Sequence of chain 1.B:
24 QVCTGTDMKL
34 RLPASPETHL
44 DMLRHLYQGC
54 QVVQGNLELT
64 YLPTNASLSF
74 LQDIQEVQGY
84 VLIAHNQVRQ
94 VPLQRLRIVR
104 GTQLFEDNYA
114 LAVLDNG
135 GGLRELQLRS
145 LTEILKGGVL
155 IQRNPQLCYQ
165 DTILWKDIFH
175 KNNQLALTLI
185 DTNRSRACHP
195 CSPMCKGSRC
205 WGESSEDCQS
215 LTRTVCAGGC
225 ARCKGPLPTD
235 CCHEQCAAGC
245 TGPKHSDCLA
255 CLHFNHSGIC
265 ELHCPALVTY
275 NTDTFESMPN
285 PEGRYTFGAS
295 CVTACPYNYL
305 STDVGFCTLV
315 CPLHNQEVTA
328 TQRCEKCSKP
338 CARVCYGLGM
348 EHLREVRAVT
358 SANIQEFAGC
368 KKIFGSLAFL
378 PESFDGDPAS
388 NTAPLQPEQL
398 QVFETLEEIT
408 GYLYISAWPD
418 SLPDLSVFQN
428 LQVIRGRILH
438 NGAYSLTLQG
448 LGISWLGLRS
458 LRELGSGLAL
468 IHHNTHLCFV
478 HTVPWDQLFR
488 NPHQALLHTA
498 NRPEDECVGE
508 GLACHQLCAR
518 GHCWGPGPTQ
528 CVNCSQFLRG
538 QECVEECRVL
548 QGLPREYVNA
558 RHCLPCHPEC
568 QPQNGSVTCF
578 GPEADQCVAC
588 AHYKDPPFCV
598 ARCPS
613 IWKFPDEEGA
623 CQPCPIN

Binding-site contacts:
Ligand atom O5 contacts residue ALA516 of chain 1.B at 3.4 Å.
Ligand atom C3 contacts residue ASN530 of chain 1.B at 3.8 Å.
Ligand atom C1 contacts residue ASN530 of chain 1.B at 1.4 Å.
Ligand atom C2 contacts residue ASN530 of chain 1.B at 2.5 Å.
Ligand atom O7 contacts residue ASN530 of chain 1.B at 3.6 Å.
Ligand atom C5 contacts residue ASN530 of chain 1.B at 3.7 Å.
Ligand atom C4 contacts residue ASN530 of chain 1.B at 4.2 Å.
Ligand atom N2 contacts residue ASN530 of chain 1.B at 3.0 Å (h-bond).
Ligand atom C8 contacts residue ASN530 of chain 1.B at 4.4 Å.
Ligand atom C1 contacts residue ALA516 of chain 1.B at 3.9 Å (hydrophobic).
Ligand atom C5 contacts residue ALA516 of chain 1.B at 4.4 Å (hydrophobic).
Ligand atom C7 contacts residue ASN530 of chain 1.B at 3.5 Å.
Ligand atom O5 contacts residue ASN530 of chain 1.B at 2.3 Å (h-bond).

The protein below binds the small molecule below.
Small molecule (SMILES): CC(=O)N[C@@H]1[C@@H](O)[C@H](O)[C@@H](CO)O[C@H]1O